Binding-site contacts:
Ligand atom C02 contacts residue ALA406 of chain 1.B at 3.9 Å (hydrophobic).
Ligand atom C11 contacts residue TRP405 of chain 1.A at 3.7 Å (hydrophobic).
Ligand atom N02 contacts residue TRP407 of chain 1.B at 3.5 Å.
Ligand atom C03 contacts residue TRP407 of chain 1.B at 3.8 Å (hydrophobic).
Ligand atom N01 contacts residue TRP407 of chain 1.B at 3.3 Å.
Ligand atom C02 contacts residue PHE420 of chain 1.A at 3.5 Å (hydrophobic).
Ligand atom C03 contacts residue TRP405 of chain 1.A at 3.9 Å (hydrophobic).
Ligand atom N02 contacts residue ALA406 of chain 1.B at 3.0 Å (h-bond).
Ligand atom C10 contacts residue TRP407 of chain 1.B at 3.4 Å (hydrophobic).
Ligand atom C02 contacts residue TRP407 of chain 1.B at 3.5 Å (hydrophobic).
Ligand atom C26 contacts residue HIS331 of chain 1.B at 4.2 Å.
Ligand atom C05 contacts residue VAL64 of chain 1.B at 4.2 Å (hydrophobic).
Ligand atom C10 contacts residue PHE420 of chain 1.A at 4.0 Å (hydrophobic).
Ligand atom C11 contacts residue PHE420 of chain 1.A at 3.4 Å (hydrophobic).
Ligand atom C07 contacts residue HIS421 of chain 1.A at 4.0 Å.
Ligand atom C07 contacts residue TRP34 of chain 1.A at 3.8 Å (hydrophobic).
Ligand atom C27 contacts residue HIS331 of chain 1.B at 4.2 Å.
Ligand atom C08 contacts residue HIS421 of chain 1.A at 3.9 Å.
Ligand atom N01 contacts residue PHE420 of chain 1.A at 3.6 Å.
Ligand atom C05 contacts residue TRP407 of chain 1.B at 3.8 Å (hydrophobic).
Ligand atom C03 contacts residue ALA406 of chain 1.B at 4.0 Å (hydrophobic).
Ligand atom C21 contacts residue HIS421 of chain 1.A at 4.1 Å.
Ligand atom C05 contacts residue PHE420 of chain 1.A at 4.1 Å (hydrophobic).
Ligand atom C07 contacts residue VAL64 of chain 1.B at 3.4 Å (hydrophobic).
Ligand atom C25 contacts residue HIS331 of chain 1.B at 3.4 Å.
Ligand atom C06 contacts residue VAL64 of chain 1.B at 3.4 Å (hydrophobic).
Ligand atom C03 contacts residue PHE420 of chain 1.A at 3.9 Å (hydrophobic).
Ligand atom C09 contacts residue HIS421 of chain 1.A at 4.2 Å.
Ligand atom C08 contacts residue VAL64 of chain 1.B at 4.1 Å (hydrophobic).
Ligand atom N02 contacts residue PHE420 of chain 1.A at 3.4 Å.
Ligand atom C04 contacts residue TRP405 of chain 1.A at 4.2 Å (hydrophobic).
Ligand atom C11 contacts residue SER62 of chain 1.B at 3.9 Å.
Ligand atom C04 contacts residue PHE420 of chain 1.A at 3.7 Å (hydrophobic).
Ligand atom C09 contacts residue TRP407 of chain 1.B at 3.5 Å (hydrophobic).
Ligand atom C26 contacts residue HIS421 of chain 1.A at 3.5 Å.
Ligand atom C22 contacts residue VAL64 of chain 1.B at 4.0 Å (hydrophobic).
Ligand atom C06 contacts residue PHE420 of chain 1.A at 4.2 Å (hydrophobic).
Ligand atom C06 contacts residue HIS421 of chain 1.A at 4.2 Å.
Ligand atom C04 contacts residue TRP407 of chain 1.B at 4.1 Å (hydrophobic).
Ligand atom C28 contacts residue TRP34 of chain 1.A at 4.3 Å (hydrophobic).

A protein and the small-molecule ligand that binds it are described below.
Small molecule (SMILES): Cc1cc(N)nc2cc(-c3ccc(CCN)cc3)ccc12

Sequence of chain 1.B:
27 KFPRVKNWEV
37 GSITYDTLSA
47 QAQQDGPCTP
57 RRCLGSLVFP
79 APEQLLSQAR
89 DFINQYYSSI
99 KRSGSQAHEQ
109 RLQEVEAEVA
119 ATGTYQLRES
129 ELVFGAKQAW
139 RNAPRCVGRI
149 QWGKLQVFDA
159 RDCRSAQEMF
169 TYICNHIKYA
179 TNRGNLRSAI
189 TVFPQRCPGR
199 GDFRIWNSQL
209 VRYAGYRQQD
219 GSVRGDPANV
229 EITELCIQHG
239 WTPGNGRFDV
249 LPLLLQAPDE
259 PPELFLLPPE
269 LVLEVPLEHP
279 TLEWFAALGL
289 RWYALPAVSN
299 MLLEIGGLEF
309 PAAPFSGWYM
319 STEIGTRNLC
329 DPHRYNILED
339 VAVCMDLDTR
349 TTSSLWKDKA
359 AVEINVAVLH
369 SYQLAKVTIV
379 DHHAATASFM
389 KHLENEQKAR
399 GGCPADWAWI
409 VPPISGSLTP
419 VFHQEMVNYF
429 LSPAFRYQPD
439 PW

Sequence of chain 1.A:
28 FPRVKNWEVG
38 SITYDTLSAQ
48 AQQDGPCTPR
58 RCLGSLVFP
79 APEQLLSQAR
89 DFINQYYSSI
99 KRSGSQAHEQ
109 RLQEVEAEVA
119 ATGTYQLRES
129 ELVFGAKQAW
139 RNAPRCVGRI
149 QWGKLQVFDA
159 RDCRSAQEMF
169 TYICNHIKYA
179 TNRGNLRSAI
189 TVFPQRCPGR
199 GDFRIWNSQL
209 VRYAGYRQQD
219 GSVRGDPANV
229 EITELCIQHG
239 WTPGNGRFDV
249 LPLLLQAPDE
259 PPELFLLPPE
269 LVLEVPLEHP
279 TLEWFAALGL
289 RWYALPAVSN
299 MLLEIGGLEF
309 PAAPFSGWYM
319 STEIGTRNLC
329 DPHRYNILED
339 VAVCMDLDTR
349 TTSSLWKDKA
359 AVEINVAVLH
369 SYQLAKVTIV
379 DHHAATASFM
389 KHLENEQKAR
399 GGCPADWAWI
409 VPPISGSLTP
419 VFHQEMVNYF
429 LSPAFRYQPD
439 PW